Sequence of chain 2.B:
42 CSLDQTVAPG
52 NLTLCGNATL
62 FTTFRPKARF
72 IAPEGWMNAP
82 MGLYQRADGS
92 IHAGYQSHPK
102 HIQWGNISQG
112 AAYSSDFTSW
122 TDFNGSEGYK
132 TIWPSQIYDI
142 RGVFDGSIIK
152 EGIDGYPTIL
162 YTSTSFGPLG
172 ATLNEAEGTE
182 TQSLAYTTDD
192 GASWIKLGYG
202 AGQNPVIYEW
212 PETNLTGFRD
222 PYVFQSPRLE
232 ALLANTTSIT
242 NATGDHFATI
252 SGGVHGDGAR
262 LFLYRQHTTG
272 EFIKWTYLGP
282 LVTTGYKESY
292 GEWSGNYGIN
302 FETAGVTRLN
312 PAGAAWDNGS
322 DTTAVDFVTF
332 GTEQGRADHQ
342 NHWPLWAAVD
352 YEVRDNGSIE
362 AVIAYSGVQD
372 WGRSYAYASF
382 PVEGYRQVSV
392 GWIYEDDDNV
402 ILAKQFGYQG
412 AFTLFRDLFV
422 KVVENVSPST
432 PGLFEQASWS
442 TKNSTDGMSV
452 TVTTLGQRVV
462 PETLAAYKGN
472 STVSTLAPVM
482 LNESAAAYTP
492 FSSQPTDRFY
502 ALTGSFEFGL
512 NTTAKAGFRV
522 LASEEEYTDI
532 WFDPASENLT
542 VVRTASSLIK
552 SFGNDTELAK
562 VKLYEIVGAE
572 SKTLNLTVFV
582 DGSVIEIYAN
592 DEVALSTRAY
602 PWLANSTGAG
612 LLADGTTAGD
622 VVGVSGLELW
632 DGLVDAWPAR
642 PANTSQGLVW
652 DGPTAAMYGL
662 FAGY

This small molecule binds to this protein.
Small molecule (SMILES): CC(=O)N[C@@H]1[C@@H](O)[C@H](O)[C@@H](CO)O[C@H]1O

Binding-site contacts:
Ligand atom C3 contacts residue ASN555 of chain 2.B at 3.8 Å.
Ligand atom O6 contacts residue LYS551 of chain 2.B at 4.0 Å.
Ligand atom O7 contacts residue ASN555 of chain 2.B at 4.0 Å.
Ligand atom C4 contacts residue ASN555 of chain 2.B at 4.2 Å.
Ligand atom C1 contacts residue ASN555 of chain 2.B at 1.4 Å.
Ligand atom C5 contacts residue ASN555 of chain 2.B at 3.6 Å.
Ligand atom N2 contacts residue ASN555 of chain 2.B at 3.1 Å (h-bond).
Ligand atom O7 contacts residue THR545 of chain 2.B at 4.0 Å.
Ligand atom O5 contacts residue ASN555 of chain 2.B at 2.3 Å (h-bond).
Ligand atom C7 contacts residue ASN555 of chain 2.B at 3.8 Å.
Ligand atom C8 contacts residue THR545 of chain 2.B at 3.7 Å.
Ligand atom C7 contacts residue THR545 of chain 2.B at 4.3 Å.
Ligand atom C2 contacts residue ASN555 of chain 2.B at 2.5 Å.